Sequence of chain 1.B:
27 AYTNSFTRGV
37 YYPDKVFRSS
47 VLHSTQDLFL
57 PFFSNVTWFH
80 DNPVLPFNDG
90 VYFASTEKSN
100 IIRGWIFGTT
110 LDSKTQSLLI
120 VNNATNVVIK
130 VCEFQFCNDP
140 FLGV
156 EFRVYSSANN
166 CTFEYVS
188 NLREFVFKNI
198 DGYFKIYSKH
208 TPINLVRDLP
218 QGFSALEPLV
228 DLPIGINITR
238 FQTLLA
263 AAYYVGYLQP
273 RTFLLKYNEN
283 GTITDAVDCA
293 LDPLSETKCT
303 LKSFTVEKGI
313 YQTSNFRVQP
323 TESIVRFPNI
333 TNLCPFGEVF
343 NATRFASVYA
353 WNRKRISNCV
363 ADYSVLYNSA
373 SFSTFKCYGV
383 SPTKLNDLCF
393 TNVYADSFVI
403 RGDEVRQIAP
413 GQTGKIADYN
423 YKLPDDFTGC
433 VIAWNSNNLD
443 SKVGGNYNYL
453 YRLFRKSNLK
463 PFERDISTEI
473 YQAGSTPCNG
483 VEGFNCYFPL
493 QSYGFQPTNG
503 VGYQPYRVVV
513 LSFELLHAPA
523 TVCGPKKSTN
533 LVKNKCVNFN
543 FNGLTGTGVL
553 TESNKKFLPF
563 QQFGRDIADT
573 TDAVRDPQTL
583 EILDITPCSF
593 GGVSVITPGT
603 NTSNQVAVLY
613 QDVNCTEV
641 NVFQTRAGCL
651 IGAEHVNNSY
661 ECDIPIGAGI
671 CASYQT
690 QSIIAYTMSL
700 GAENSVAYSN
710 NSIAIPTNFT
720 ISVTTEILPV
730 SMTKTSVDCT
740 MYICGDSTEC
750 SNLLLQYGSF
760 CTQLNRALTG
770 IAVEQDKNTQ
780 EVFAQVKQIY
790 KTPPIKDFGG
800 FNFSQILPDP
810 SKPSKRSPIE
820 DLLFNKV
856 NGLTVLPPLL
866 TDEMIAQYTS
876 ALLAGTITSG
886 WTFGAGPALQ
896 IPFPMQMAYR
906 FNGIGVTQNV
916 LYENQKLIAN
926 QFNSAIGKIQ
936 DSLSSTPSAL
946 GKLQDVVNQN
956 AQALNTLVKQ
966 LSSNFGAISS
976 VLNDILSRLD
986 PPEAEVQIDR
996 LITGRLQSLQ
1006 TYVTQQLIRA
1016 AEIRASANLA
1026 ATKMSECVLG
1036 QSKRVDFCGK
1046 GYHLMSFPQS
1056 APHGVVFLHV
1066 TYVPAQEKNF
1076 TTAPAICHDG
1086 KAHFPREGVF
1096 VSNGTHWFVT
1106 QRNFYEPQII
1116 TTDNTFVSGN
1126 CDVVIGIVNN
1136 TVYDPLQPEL

Binding-site contacts:
Ligand atom C8 contacts residue HIS655 of chain 1.B at 4.4 Å.
Ligand atom C4 contacts residue ASN657 of chain 1.B at 4.2 Å.
Ligand atom C5 contacts residue ASN657 of chain 1.B at 3.6 Å.
Ligand atom O5 contacts residue ASN657 of chain 1.B at 2.3 Å (h-bond).
Ligand atom C7 contacts residue ASN657 of chain 1.B at 4.0 Å.
Ligand atom C3 contacts residue ASN657 of chain 1.B at 3.8 Å.
Ligand atom C2 contacts residue ASN657 of chain 1.B at 2.4 Å.
Ligand atom N2 contacts residue ASN657 of chain 1.B at 2.9 Å (h-bond).
Ligand atom C1 contacts residue ASN657 of chain 1.B at 1.4 Å.

The protein below binds the small molecule below.
Small molecule (SMILES): CC(=O)N[C@@H]1[C@@H](O)[C@H](O)[C@@H](CO)O[C@H]1O